Sequence of chain 1.E:
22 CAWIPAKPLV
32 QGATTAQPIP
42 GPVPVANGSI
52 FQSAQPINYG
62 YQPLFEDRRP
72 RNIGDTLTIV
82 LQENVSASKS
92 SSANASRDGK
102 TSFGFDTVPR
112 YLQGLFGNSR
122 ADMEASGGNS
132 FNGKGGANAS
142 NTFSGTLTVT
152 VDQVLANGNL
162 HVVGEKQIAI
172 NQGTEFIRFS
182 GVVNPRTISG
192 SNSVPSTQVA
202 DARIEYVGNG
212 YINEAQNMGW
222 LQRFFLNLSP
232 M

Sequence of chain 1.D:
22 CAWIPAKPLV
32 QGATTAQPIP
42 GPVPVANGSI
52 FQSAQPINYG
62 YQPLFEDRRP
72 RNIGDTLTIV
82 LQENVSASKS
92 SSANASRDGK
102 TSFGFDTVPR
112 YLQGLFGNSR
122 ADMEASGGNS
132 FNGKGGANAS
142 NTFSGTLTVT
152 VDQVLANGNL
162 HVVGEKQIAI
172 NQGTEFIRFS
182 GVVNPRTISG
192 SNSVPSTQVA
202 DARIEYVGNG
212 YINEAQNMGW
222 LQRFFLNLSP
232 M

This protein binds this small molecule.
Small molecule (SMILES): CCCCCCCC(=O)O

Sequence of chain 1.C:
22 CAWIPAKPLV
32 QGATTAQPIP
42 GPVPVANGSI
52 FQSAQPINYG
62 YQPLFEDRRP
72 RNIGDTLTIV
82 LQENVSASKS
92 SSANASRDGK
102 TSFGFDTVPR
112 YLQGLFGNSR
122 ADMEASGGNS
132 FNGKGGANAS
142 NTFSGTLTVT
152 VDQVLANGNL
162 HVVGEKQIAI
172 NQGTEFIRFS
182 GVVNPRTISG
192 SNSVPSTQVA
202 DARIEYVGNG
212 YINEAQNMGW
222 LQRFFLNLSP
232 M

Binding-site contacts:
Ligand atom C3 contacts residue LEU229 of chain 1.C at 4.2 Å (hydrophobic).
Ligand atom C4 contacts residue TRP221 of chain 1.D at 4.3 Å (hydrophobic).
Ligand atom C8 contacts residue TRP221 of chain 1.D at 4.0 Å (hydrophobic).
Ligand atom C6 contacts residue TRP221 of chain 1.D at 4.5 Å (hydrophobic).
Ligand atom C5 contacts residue TRP221 of chain 1.D at 4.3 Å (hydrophobic).
Ligand atom C4 contacts residue LEU229 of chain 1.C at 4.0 Å (hydrophobic).
Ligand atom C7 contacts residue TRP221 of chain 1.D at 3.7 Å (hydrophobic).
Ligand atom C1 contacts residue ALA23 of chain 1.E at 4.4 Å (hydrophobic).
Ligand atom O1 contacts residue CYS22 of chain 1.E at 2.6 Å (h-bond).
Ligand atom C2 contacts residue ASN228 of chain 1.C at 3.9 Å.
Ligand atom O1 contacts residue TRP24 of chain 1.E at 3.3 Å.
Ligand atom C1 contacts residue CYS22 of chain 1.E at 1.7 Å (hydrophobic).
Ligand atom O1 contacts residue LEU229 of chain 1.C at 4.2 Å.
Ligand atom C1 contacts residue ASN228 of chain 1.C at 4.5 Å.
Ligand atom C1 contacts residue TRP24 of chain 1.E at 4.2 Å (hydrophobic).
Ligand atom C2 contacts residue LEU229 of chain 1.C at 3.9 Å (hydrophobic).
Ligand atom C1 contacts residue LEU229 of chain 1.C at 4.3 Å (hydrophobic).
Ligand atom C3 contacts residue CYS22 of chain 1.E at 3.6 Å (hydrophobic).
Ligand atom C2 contacts residue CYS22 of chain 1.E at 2.6 Å (hydrophobic).